Sequence of chain 1.A:
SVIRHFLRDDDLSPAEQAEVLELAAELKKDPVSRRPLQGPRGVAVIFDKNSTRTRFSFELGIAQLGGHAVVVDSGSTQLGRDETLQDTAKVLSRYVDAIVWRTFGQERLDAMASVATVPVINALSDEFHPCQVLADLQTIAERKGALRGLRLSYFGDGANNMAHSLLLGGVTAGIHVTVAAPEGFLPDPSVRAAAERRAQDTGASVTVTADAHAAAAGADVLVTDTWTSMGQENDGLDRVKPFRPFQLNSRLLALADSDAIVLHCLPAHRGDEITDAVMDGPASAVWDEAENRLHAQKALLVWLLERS

Binding-site contacts:
Ligand atom C7 contacts residue TYR96 of chain 1.B at 4.3 Å (hydrophobic).
Ligand atom C3 contacts residue 1NP1 of chain 1.N at 3.4 Å.
Ligand atom C8A contacts residue ARG54 of chain 1.A at 3.5 Å.
Ligand atom C8A contacts residue VAL92 of chain 1.B at 3.5 Å (hydrophobic).
Ligand atom C4A contacts residue ARG54 of chain 1.A at 3.8 Å.
Ligand atom C4 contacts residue VAL92 of chain 1.B at 3.9 Å (hydrophobic).
Ligand atom C3 contacts residue VAL92 of chain 1.B at 4.1 Å (hydrophobic).
Ligand atom C7 contacts residue ARG294 of chain 1.A at 4.2 Å.
Ligand atom O1 contacts residue LEU267 of chain 1.A at 3.6 Å.
Ligand atom C6 contacts residue ALA291 of chain 1.A at 4.0 Å (hydrophobic).
Ligand atom C8 contacts residue VAL92 of chain 1.B at 4.0 Å (hydrophobic).
Ligand atom C5 contacts residue ARG54 of chain 1.A at 3.8 Å.
Ligand atom C4 contacts residue ARG54 of chain 1.A at 4.3 Å.
Ligand atom C3 contacts residue ARG54 of chain 1.A at 4.5 Å.
Ligand atom C6 contacts residue ARG54 of chain 1.A at 3.7 Å.
Ligand atom C8 contacts residue ALA291 of chain 1.A at 4.0 Å (hydrophobic).
Ligand atom C7 contacts residue ARG54 of chain 1.A at 3.9 Å.
Ligand atom C2 contacts residue THR89 of chain 1.B at 4.1 Å.
Ligand atom C4A contacts residue TYR96 of chain 1.B at 4.3 Å (hydrophobic).
Ligand atom C1 contacts residue GLU84 of chain 1.B at 3.8 Å.
Ligand atom C2 contacts residue ARG54 of chain 1.A at 3.9 Å.
Ligand atom C5 contacts residue TYR96 of chain 1.B at 3.5 Å (hydrophobic).
Ligand atom C4A contacts residue VAL92 of chain 1.B at 3.5 Å (hydrophobic).
Ligand atom O1 contacts residue VAL92 of chain 1.B at 4.0 Å.
Ligand atom C4 contacts residue 1NP1 of chain 1.N at 3.9 Å.
Ligand atom C6 contacts residue TYR96 of chain 1.B at 3.4 Å (hydrophobic).
Ligand atom C7 contacts residue ALA291 of chain 1.A at 4.0 Å (hydrophobic).
Ligand atom C2 contacts residue VAL92 of chain 1.B at 3.8 Å (hydrophobic).
Ligand atom C5 contacts residue VAL92 of chain 1.B at 4.1 Å (hydrophobic).
Ligand atom C7 contacts residue VAL92 of chain 1.B at 4.5 Å (hydrophobic).
Ligand atom C1 contacts residue ARG54 of chain 1.A at 3.4 Å.
Ligand atom C8 contacts residue ARG54 of chain 1.A at 3.6 Å.
Ligand atom C1 contacts residue VAL92 of chain 1.B at 3.7 Å (hydrophobic).
Ligand atom O1 contacts residue GLU84 of chain 1.B at 3.2 Å (salt-bridge).
Ligand atom C3 contacts residue LEU93 of chain 1.B at 4.3 Å (hydrophobic).
Ligand atom C2 contacts residue 1NP1 of chain 1.N at 4.0 Å.
Ligand atom C3 contacts residue THR89 of chain 1.B at 4.2 Å.
Ligand atom O1 contacts residue ARG54 of chain 1.A at 3.0 Å (salt-bridge).
Ligand atom C2 contacts residue GLU84 of chain 1.B at 3.5 Å.

Sequence of chain 1.B:
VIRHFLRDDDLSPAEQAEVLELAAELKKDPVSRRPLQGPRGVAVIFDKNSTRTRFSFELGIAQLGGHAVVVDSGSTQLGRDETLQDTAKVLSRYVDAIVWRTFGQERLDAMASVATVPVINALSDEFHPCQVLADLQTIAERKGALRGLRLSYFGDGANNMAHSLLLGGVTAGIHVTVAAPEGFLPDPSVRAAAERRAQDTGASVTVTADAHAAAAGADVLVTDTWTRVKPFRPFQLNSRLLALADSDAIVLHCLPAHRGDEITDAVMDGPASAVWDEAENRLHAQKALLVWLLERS

A small-molecule ligand and the protein it binds are described below.
Small molecule (SMILES): Oc1cccc2ccccc12